Sequence of chain 1.A:
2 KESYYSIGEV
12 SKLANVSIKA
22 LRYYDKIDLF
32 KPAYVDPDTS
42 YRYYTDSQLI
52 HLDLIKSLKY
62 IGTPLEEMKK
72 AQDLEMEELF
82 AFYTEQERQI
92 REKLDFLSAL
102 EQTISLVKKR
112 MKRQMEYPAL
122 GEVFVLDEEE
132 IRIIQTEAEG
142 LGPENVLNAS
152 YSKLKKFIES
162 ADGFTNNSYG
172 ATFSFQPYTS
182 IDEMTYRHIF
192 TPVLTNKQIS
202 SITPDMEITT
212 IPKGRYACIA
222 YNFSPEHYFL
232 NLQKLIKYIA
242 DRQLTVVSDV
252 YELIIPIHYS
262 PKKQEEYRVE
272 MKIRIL

This protein binds this small molecule.
Small molecule (SMILES): CN(C)C1C(O)=C(C(N)=O)C(=O)[C@@]2(O)C(O)=C3C(=O)c4c(O)cccc4[C@@](C)(O)[C@H]3C[C@@H]12

Binding-site contacts:
Ligand atom C42 contacts residue TYR187 of chain 2.A at 3.5 Å (hydrophobic).
Ligand atom C21 contacts residue ILE255 of chain 2.A at 4.2 Å (hydrophobic).
Ligand atom O21 contacts residue TYR268 of chain 2.A at 3.4 Å.
Ligand atom O21 contacts residue ILE255 of chain 2.A at 3.8 Å.
Ligand atom O21 contacts residue ILE51 of chain 1.A at 3.4 Å.
Ligand atom C8 contacts residue ILE182 of chain 2.A at 3.4 Å (hydrophobic).
Ligand atom C11 contacts residue PHE224 of chain 2.A at 4.1 Å (hydrophobic).
Ligand atom N21 contacts residue ASN149 of chain 2.A at 2.5 Å (h-bond).
Ligand atom C6 contacts residue PRO144 of chain 2.A at 4.0 Å (hydrophobic).
Ligand atom C1A contacts residue PHE224 of chain 2.A at 3.8 Å (hydrophobic).
Ligand atom C42 contacts residue GLU253 of chain 2.A at 3.2 Å.
Ligand atom O6 contacts residue TYR229 of chain 2.A at 3.9 Å.
Ligand atom N21 contacts residue TYR170 of chain 2.A at 4.0 Å.
Ligand atom C21 contacts residue ILE51 of chain 1.A at 4.1 Å (hydrophobic).
Ligand atom C43 contacts residue TYR152 of chain 2.A at 3.2 Å (hydrophobic).
Ligand atom C1A contacts residue PRO144 of chain 2.A at 4.2 Å (hydrophobic).
Ligand atom C51 contacts residue PRO144 of chain 2.A at 3.5 Å (hydrophobic).
Ligand atom C4 contacts residue ILE255 of chain 2.A at 4.1 Å (hydrophobic).
Ligand atom C7 contacts residue TYR229 of chain 2.A at 3.9 Å (hydrophobic).
Ligand atom C41 contacts residue VAL147 of chain 2.A at 3.8 Å (hydrophobic).
Ligand atom C7 contacts residue PRO144 of chain 2.A at 4.0 Å (hydrophobic).
Ligand atom N21 contacts residue ILE51 of chain 1.A at 4.0 Å.
Ligand atom C61 contacts residue PHE224 of chain 2.A at 4.0 Å (hydrophobic).
Ligand atom C7 contacts residue ILE182 of chain 2.A at 3.8 Å (hydrophobic).
Ligand atom O3 contacts residue TYR152 of chain 2.A at 3.8 Å.
Ligand atom C10 contacts residue PHE224 of chain 2.A at 4.2 Å (hydrophobic).
Ligand atom C62 contacts residue PRO144 of chain 2.A at 3.0 Å (hydrophobic).
Ligand atom N4 contacts residue VAL147 of chain 2.A at 3.8 Å.
Ligand atom C42 contacts residue ILE255 of chain 2.A at 3.4 Å (hydrophobic).
Ligand atom C61 contacts residue PRO144 of chain 2.A at 4.0 Å (hydrophobic).
Ligand atom O1 contacts residue TYR268 of chain 2.A at 4.1 Å.
Ligand atom O1C contacts residue VAL147 of chain 2.A at 3.8 Å.
Ligand atom C62 contacts residue GLU253 of chain 2.A at 4.1 Å.
Ligand atom C43 contacts residue VAL147 of chain 2.A at 3.2 Å (hydrophobic).
Ligand atom C21 contacts residue ASN149 of chain 2.A at 3.7 Å.
Ligand atom C2 contacts residue ILE255 of chain 2.A at 4.2 Å (hydrophobic).
Ligand atom N4 contacts residue TYR152 of chain 2.A at 4.1 Å.
Ligand atom C62 contacts residue TYR187 of chain 2.A at 3.7 Å (hydrophobic).
Ligand atom O6 contacts residue PHE224 of chain 2.A at 3.3 Å.
Ligand atom C62 contacts residue TYR229 of chain 2.A at 3.4 Å (hydrophobic).

Sequence of chain 2.A:
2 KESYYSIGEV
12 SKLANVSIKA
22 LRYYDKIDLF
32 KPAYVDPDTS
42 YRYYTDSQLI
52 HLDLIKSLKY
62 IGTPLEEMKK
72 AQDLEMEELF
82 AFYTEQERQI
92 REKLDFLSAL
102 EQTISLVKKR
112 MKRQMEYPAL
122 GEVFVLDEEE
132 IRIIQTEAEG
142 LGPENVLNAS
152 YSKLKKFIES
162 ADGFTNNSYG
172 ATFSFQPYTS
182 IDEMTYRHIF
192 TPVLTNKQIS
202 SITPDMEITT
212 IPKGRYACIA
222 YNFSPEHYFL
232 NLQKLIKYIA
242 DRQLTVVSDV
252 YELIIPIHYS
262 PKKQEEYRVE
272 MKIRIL